Binding-site contacts:
Ligand atom C6 contacts residue PRO424 of chain 1.D at 3.7 Å (hydrophobic).
Ligand atom C27 contacts residue ILE557 of chain 1.C at 4.0 Å (hydrophobic).
Ligand atom O1 contacts residue THR479 of chain 1.D at 3.0 Å (h-bond).
Ligand atom C18 contacts residue ILE428 of chain 1.D at 3.4 Å (hydrophobic).
Ligand atom C11 contacts residue MET466 of chain 1.D at 4.0 Å (hydrophobic).
Ligand atom C26 contacts residue VAL459 of chain 1.D at 3.7 Å (hydrophobic).
Ligand atom C19 contacts residue MET466 of chain 1.D at 3.9 Å (hydrophobic).
Ligand atom C23 contacts residue ALA561 of chain 1.C at 4.0 Å (hydrophobic).
Ligand atom C19 contacts residue PHE425 of chain 1.D at 3.2 Å (hydrophobic).
Ligand atom C2 contacts residue PHE425 of chain 1.D at 3.7 Å (hydrophobic).
Ligand atom C27 contacts residue PHE456 of chain 1.D at 3.3 Å (hydrophobic).
Ligand atom C25 contacts residue ALA561 of chain 1.C at 4.0 Å (hydrophobic).
Ligand atom C20 contacts residue VAL459 of chain 1.D at 4.0 Å (hydrophobic).
Ligand atom C4 contacts residue PRO424 of chain 1.D at 3.9 Å (hydrophobic).
Ligand atom O1 contacts residue PHE425 of chain 1.D at 3.7 Å.
Ligand atom C8 contacts residue ILE428 of chain 1.D at 4.0 Å (hydrophobic).
Ligand atom C21 contacts residue PHE504 of chain 1.C at 3.7 Å (hydrophobic).
Ligand atom C23 contacts residue VAL459 of chain 1.D at 3.6 Å (hydrophobic).
Ligand atom C6 contacts residue ILE428 of chain 1.D at 4.0 Å (hydrophobic).
Ligand atom C3 contacts residue PHE425 of chain 1.D at 4.1 Å (hydrophobic).
Ligand atom C9 contacts residue ILE486 of chain 1.D at 4.0 Å (hydrophobic).
Ligand atom C1 contacts residue ILE482 of chain 1.D at 3.9 Å (hydrophobic).
Ligand atom C24 contacts residue ALA561 of chain 1.C at 3.7 Å (hydrophobic).
Ligand atom C19 contacts residue ILE428 of chain 1.D at 3.9 Å (hydrophobic).
Ligand atom C1 contacts residue MET466 of chain 1.D at 3.9 Å (hydrophobic).
Ligand atom C19 contacts residue CYS463 of chain 1.D at 4.0 Å (hydrophobic).
Ligand atom C4 contacts residue PHE425 of chain 1.D at 4.0 Å (hydrophobic).
Ligand atom C7 contacts residue ILE428 of chain 1.D at 3.6 Å (hydrophobic).
Ligand atom C21 contacts residue VAL459 of chain 1.D at 3.4 Å (hydrophobic).
Ligand atom C18 contacts residue LEU460 of chain 1.D at 3.8 Å (hydrophobic).
Ligand atom C18 contacts residue CYS463 of chain 1.D at 4.0 Å (hydrophobic).
Ligand atom C2 contacts residue THR479 of chain 1.D at 3.5 Å.
Ligand atom C11 contacts residue CYS463 of chain 1.D at 4.0 Å (hydrophobic).
Ligand atom C12 contacts residue CYS463 of chain 1.D at 3.8 Å (hydrophobic).
Ligand atom C6 contacts residue PHE487 of chain 1.D at 3.6 Å (hydrophobic).
Ligand atom O1 contacts residue GLN483 of chain 1.D at 2.8 Å (h-bond).
Ligand atom C26 contacts residue PHE456 of chain 1.D at 3.4 Å (hydrophobic).
Ligand atom C3 contacts residue THR479 of chain 1.D at 3.5 Å.
Ligand atom C3 contacts residue GLN483 of chain 1.D at 3.3 Å.
Ligand atom C21 contacts residue CYS463 of chain 1.D at 3.9 Å (hydrophobic).

A protein and the small-molecule ligand that binds it are described below.
Small molecule (SMILES): CC(C)[C@@H](C)/C=C/[C@@H](C)[C@H]1CC[C@H]2C3=CC=C4C[C@@H](O)CC[C@]4(C)[C@H]3CC[C@]12C

Sequence of chain 1.D:
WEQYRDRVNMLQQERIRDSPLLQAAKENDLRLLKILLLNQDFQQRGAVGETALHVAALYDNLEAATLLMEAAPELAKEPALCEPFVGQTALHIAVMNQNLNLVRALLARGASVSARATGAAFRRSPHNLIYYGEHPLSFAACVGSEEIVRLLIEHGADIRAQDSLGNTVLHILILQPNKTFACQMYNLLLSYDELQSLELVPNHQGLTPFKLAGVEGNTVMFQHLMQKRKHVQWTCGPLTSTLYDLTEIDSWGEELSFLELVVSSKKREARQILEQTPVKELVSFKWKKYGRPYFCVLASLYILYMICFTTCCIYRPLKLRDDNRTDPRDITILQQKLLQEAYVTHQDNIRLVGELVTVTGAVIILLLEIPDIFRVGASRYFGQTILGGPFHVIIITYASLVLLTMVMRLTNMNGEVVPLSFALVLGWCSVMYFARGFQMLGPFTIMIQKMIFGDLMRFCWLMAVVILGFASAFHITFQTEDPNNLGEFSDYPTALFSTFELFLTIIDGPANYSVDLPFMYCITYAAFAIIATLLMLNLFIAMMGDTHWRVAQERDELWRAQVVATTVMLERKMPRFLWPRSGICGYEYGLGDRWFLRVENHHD

Sequence of chain 1.C:
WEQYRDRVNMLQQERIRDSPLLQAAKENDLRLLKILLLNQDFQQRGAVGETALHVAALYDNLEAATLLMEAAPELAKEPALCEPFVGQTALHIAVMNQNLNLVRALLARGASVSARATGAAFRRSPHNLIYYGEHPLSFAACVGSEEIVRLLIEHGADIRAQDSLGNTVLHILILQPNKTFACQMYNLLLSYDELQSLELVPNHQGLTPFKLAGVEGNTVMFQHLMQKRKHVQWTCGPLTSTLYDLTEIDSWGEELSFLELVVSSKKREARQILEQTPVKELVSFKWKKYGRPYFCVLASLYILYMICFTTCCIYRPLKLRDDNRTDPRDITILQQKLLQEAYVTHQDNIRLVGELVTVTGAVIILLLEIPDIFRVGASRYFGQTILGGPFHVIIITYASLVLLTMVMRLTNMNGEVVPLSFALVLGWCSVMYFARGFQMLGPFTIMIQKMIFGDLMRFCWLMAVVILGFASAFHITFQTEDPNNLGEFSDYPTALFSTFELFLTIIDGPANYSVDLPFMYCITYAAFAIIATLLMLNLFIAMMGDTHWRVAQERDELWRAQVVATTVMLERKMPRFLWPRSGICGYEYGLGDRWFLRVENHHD